Binding-site contacts:
Ligand atom C6 contacts residue HIS428 of chain 33.A at 4.2 Å.
Ligand atom N6 contacts residue HIS428 of chain 33.A at 4.0 Å.
Ligand atom N6 contacts residue ASP407 of chain 33.A at 3.6 Å (salt-bridge).
Ligand atom N3 contacts residue PRO429 of chain 33.A at 4.4 Å.
Ligand atom C1' contacts residue GLY437 of chain 33.A at 3.3 Å.
Ligand atom N9 contacts residue PRO429 of chain 33.A at 4.3 Å.
Ligand atom C8 contacts residue PRO218 of chain 33.A at 4.2 Å (hydrophobic).
Ligand atom C3' contacts residue GLY437 of chain 33.A at 3.9 Å.
Ligand atom C3' contacts residue GLU215 of chain 33.A at 3.3 Å.
Ligand atom O3' contacts residue GLU215 of chain 33.A at 3.5 Å (salt-bridge).
Ligand atom P contacts residue LYS439 of chain 33.A at 3.3 Å.
Ligand atom C2 contacts residue HIS428 of chain 33.A at 3.8 Å.
Ligand atom C8 contacts residue VAL217 of chain 33.A at 3.5 Å (hydrophobic).
Ligand atom O3' contacts residue LYS439 of chain 33.A at 3.5 Å.
Ligand atom O1P contacts residue HIS426 of chain 33.A at 2.7 Å (h-bond).
Ligand atom C4 contacts residue PRO218 of chain 33.A at 4.1 Å (hydrophobic).
Ligand atom C2' contacts residue GLY437 of chain 33.A at 2.8 Å.
Ligand atom C6 contacts residue PRO218 of chain 33.A at 4.2 Å (hydrophobic).
Ligand atom C6 contacts residue SER430 of chain 33.A at 4.2 Å.
Ligand atom N9 contacts residue PRO218 of chain 33.A at 4.2 Å.
Ligand atom N7 contacts residue VAL217 of chain 33.A at 3.7 Å.
Ligand atom N1 contacts residue HIS428 of chain 33.A at 3.3 Å.
Ligand atom N6 contacts residue SER430 of chain 33.A at 3.7 Å.
Ligand atom O3' contacts residue ILE420 of chain 33.A at 4.2 Å.
Ligand atom C5 contacts residue PRO218 of chain 33.A at 4.0 Å (hydrophobic).
Ligand atom N7 contacts residue GLY437 of chain 33.A at 3.5 Å (h-bond).
Ligand atom N9 contacts residue VAL217 of chain 33.A at 4.4 Å.
Ligand atom O3P contacts residue LYS439 of chain 33.A at 2.9 Å.
Ligand atom O3' contacts residue GLY437 of chain 33.A at 3.9 Å.
Ligand atom C2' contacts residue GLU215 of chain 33.A at 3.6 Å.
Ligand atom O5' contacts residue LYS439 of chain 33.A at 3.8 Å.
Ligand atom P contacts residue HIS426 of chain 33.A at 3.9 Å.
Ligand atom N7 contacts residue PRO429 of chain 33.A at 4.3 Å.
Ligand atom O2P contacts residue HIS426 of chain 33.A at 3.6 Å.
Ligand atom N7 contacts residue PRO218 of chain 33.A at 4.0 Å.
Ligand atom C2' contacts residue ASP216 of chain 33.A at 4.3 Å.
Ligand atom N9 contacts residue GLY437 of chain 33.A at 3.3 Å (h-bond).
Ligand atom C8 contacts residue GLY437 of chain 33.A at 2.8 Å.
Ligand atom O1P contacts residue LYS439 of chain 33.A at 2.6 Å.
Ligand atom C8 contacts residue PRO429 of chain 33.A at 4.3 Å (hydrophobic).

This small molecule binds to this protein.
Small molecule (SMILES): Nc1ncnc2c1ncn2[C@@H]1C[C@@H](O)[C@@H](COP(=O)(O)O)O1

Sequence of chain 33.A:
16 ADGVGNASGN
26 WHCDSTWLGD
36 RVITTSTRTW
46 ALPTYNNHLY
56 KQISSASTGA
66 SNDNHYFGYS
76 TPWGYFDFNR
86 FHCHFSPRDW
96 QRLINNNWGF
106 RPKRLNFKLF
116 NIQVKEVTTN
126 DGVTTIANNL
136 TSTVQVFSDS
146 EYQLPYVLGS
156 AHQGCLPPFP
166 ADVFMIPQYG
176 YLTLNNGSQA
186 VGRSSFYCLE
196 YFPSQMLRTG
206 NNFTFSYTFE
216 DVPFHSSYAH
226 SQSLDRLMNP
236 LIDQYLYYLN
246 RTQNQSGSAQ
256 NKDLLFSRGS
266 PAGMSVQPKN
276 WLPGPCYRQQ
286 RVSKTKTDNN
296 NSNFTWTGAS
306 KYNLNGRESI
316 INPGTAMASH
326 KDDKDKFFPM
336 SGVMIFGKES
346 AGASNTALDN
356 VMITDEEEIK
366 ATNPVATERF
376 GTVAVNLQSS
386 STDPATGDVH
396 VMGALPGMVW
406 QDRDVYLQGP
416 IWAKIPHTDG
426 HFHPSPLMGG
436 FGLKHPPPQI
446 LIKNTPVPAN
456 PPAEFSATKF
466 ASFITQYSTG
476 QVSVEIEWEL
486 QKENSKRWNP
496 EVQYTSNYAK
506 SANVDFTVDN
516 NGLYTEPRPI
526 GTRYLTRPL